Binding-site contacts:
Ligand atom O4 contacts residue TRP286 of chain 1.A at 3.0 Å (h-bond).
Ligand atom O1 contacts residue VAL240 of chain 1.A at 4.3 Å.
Ligand atom C4 contacts residue VAL247 of chain 1.A at 3.8 Å (hydrophobic).
Ligand atom O3 contacts residue VAL247 of chain 1.A at 2.8 Å (h-bond).
Ligand atom O6 contacts residue SER284 of chain 1.A at 2.5 Å (h-bond).
Ligand atom C4 contacts residue TRP286 of chain 1.A at 4.0 Å (hydrophobic).
Ligand atom O3 contacts residue ASN246 of chain 1.A at 3.0 Å (h-bond).
Ligand atom C6 contacts residue SER284 of chain 1.A at 3.3 Å.
Ligand atom O3 contacts residue TRP245 of chain 1.A at 3.6 Å.
Ligand atom O6 contacts residue TRP286 of chain 1.A at 4.2 Å.
Ligand atom C6 contacts residue TRP286 of chain 1.A at 3.5 Å (hydrophobic).
Ligand atom C3 contacts residue TRP286 of chain 1.A at 3.8 Å (hydrophobic).
Ligand atom C6 contacts residue HIS285 of chain 1.A at 4.1 Å.
Ligand atom O5 contacts residue TRP286 of chain 1.A at 4.1 Å.
Ligand atom C2 contacts residue ASN246 of chain 1.A at 3.8 Å.
Ligand atom C5 contacts residue TRP286 of chain 1.A at 3.5 Å (hydrophobic).
Ligand atom C1 contacts residue TRP286 of chain 1.A at 3.8 Å (hydrophobic).
Ligand atom O2 contacts residue TRP245 of chain 1.A at 3.5 Å.
Ligand atom O2 contacts residue VAL240 of chain 1.A at 4.1 Å.
Ligand atom C2 contacts residue VAL240 of chain 1.A at 3.8 Å (hydrophobic).
Ligand atom O3 contacts residue GLN244 of chain 1.A at 4.4 Å.
Ligand atom O4 contacts residue HIS285 of chain 1.A at 3.4 Å.
Ligand atom C2 contacts residue TRP286 of chain 1.A at 4.4 Å (hydrophobic).
Ligand atom O6 contacts residue HIS285 of chain 1.A at 3.9 Å.
Ligand atom C2 contacts residue TRP245 of chain 1.A at 4.4 Å (hydrophobic).
Ligand atom O2 contacts residue ASN246 of chain 1.A at 2.9 Å (h-bond).
Ligand atom C3 contacts residue ASN246 of chain 1.A at 3.7 Å.
Ligand atom C3 contacts residue VAL247 of chain 1.A at 3.8 Å (hydrophobic).
Ligand atom O4 contacts residue VAL247 of chain 1.A at 2.7 Å (h-bond).
Ligand atom O2 contacts residue TRP286 of chain 1.A at 4.4 Å.
Ligand atom C4 contacts residue HIS285 of chain 1.A at 4.4 Å.

Sequence of chain 1.A:
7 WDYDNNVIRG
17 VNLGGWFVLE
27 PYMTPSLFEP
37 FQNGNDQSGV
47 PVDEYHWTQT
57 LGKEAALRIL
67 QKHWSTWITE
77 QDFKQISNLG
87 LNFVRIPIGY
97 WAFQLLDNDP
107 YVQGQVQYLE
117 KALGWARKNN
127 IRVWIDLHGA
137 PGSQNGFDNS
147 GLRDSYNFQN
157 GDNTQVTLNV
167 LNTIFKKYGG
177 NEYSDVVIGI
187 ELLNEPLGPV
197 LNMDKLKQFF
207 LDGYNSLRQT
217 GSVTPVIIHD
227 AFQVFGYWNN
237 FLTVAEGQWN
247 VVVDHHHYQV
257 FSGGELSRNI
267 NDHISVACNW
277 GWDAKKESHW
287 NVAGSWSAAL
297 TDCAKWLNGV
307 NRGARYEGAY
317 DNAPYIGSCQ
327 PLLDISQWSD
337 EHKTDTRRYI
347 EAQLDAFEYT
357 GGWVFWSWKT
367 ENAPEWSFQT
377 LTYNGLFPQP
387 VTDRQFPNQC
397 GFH

This protein binds this small molecule.
Small molecule (SMILES): OC[C@H]1O[C@@H](O)[C@H](O)[C@@H](O)[C@@H]1O